Binding-site contacts:
Ligand atom N3 contacts residue ASP102 of chain 1.A at 2.8 Å (salt-bridge).
Ligand atom C14 contacts residue CYS158 of chain 1.A at 3.8 Å (hydrophobic).
Ligand atom C15 contacts residue TYR106 of chain 1.A at 3.6 Å (hydrophobic).
Ligand atom O2 contacts residue GLN203 of chain 1.A at 3.0 Å (h-bond).
Ligand atom C12 contacts residue CYS158 of chain 1.A at 3.8 Å (hydrophobic).
Ligand atom N3 contacts residue SER103 of chain 1.A at 3.7 Å.
Ligand atom N5 contacts residue ALA232 of chain 1.A at 3.4 Å (h-bond).
Ligand atom C15 contacts residue MET260 of chain 1.A at 3.8 Å (hydrophobic).
Ligand atom C8 contacts residue TYR106 of chain 1.A at 3.4 Å (hydrophobic).
Ligand atom C11 contacts residue ASP156 of chain 1.A at 3.5 Å.
Ligand atom N1 contacts residue GLY261 of chain 1.A at 3.6 Å.
Ligand atom O3 contacts residue TYR106 of chain 1.A at 3.6 Å.
Ligand atom C15 contacts residue LEU231 of chain 1.A at 3.7 Å (hydrophobic).
Ligand atom C6 contacts residue GLY261 of chain 1.A at 3.6 Å.
Ligand atom C9 contacts residue ASP102 of chain 1.A at 3.7 Å.
Ligand atom O2 contacts residue GLY229 of chain 1.A at 3.4 Å.
Ligand atom C12 contacts residue ASP156 of chain 1.A at 3.6 Å.
Ligand atom C10 contacts residue ASP102 of chain 1.A at 3.7 Å.
Ligand atom O2 contacts residue ASP156 of chain 1.A at 3.6 Å (salt-bridge).
Ligand atom O2 contacts residue CYS158 of chain 1.A at 3.4 Å.
Ligand atom C11 contacts residue TYR106 of chain 1.A at 3.8 Å (hydrophobic).
Ligand atom N3 contacts residue ASP156 of chain 1.A at 2.8 Å (salt-bridge).
Ligand atom C11 contacts residue MET260 of chain 1.A at 3.7 Å (hydrophobic).
Ligand atom N2 contacts residue MET260 of chain 1.A at 3.4 Å.
Ligand atom N contacts residue ALA232 of chain 1.A at 2.9 Å (h-bond).
Ligand atom N2 contacts residue ASP102 of chain 1.A at 2.7 Å (salt-bridge).
Ligand atom O2 contacts residue GLY230 of chain 1.A at 2.8 Å (h-bond).
Ligand atom N4 contacts residue ASP156 of chain 1.A at 2.7 Å (salt-bridge).
Ligand atom N5 contacts residue LEU231 of chain 1.A at 2.9 Å (h-bond).
Ligand atom C11 contacts residue ASP102 of chain 1.A at 3.5 Å.
Ligand atom N2 contacts residue TYR106 of chain 1.A at 3.6 Å.
Ligand atom C9 contacts residue TYR106 of chain 1.A at 3.6 Å (hydrophobic).
Ligand atom C7 contacts residue ALA232 of chain 1.A at 3.6 Å (hydrophobic).
Ligand atom N contacts residue GLY261 of chain 1.A at 3.8 Å.
Ligand atom N3 contacts residue ILE201 of chain 1.A at 3.6 Å.
Ligand atom O5 contacts residue VAL282 of chain 1.A at 3.5 Å.
Ligand atom O1 contacts residue ALA232 of chain 1.A at 3.5 Å (h-bond).
Ligand atom C7 contacts residue GLY261 of chain 1.A at 3.7 Å.
Ligand atom N5 contacts residue MET260 of chain 1.A at 3.6 Å.
Ligand atom C10 contacts residue TYR106 of chain 1.A at 3.7 Å (hydrophobic).

The small molecule below binds the protein below.
Small molecule (SMILES): CC1(C)O[C@@H]2[C@@H](CO[C@@]3(CNc4nc5cc6c(=O)[nH]c(N)nc6cc5[nH]4)OC(C)(C)O[C@@H]23)O1

Sequence of chain 1.A:
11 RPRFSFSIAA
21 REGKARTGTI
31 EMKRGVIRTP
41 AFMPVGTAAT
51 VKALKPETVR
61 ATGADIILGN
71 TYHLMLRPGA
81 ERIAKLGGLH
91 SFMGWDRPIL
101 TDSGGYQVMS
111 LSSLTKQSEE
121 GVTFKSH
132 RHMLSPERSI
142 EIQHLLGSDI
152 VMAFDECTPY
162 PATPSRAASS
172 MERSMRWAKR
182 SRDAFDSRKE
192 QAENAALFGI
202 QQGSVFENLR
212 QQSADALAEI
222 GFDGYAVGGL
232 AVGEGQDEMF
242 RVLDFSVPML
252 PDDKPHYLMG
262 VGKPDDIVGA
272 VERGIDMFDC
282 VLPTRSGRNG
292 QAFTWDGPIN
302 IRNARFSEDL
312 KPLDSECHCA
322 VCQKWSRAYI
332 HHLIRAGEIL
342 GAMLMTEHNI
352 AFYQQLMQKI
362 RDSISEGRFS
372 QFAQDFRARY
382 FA